Sequence of chain 1.A:
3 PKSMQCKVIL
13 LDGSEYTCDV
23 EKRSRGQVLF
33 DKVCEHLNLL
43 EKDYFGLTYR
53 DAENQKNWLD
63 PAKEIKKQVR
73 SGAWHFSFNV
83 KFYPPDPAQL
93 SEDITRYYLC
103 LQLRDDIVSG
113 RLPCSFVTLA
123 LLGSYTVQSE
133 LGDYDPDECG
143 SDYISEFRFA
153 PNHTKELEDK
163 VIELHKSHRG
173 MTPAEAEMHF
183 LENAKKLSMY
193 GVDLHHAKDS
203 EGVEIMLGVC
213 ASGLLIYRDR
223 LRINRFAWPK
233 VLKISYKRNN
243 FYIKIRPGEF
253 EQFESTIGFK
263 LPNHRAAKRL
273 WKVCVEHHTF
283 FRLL

A small-molecule ligand and the protein it binds are described below.
Small molecule (SMILES): O=S1(=O)CCCN1Cc1cccc(F)c1

Binding-site contacts:
Ligand atom C8 contacts residue GLN91 of chain 1.A at 4.2 Å.
Ligand atom C2 contacts residue PRO87 of chain 1.A at 3.8 Å (hydrophobic).
Ligand atom S contacts residue TYR46 of chain 1.A at 4.4 Å.
Ligand atom S contacts residue PRO87 of chain 1.A at 3.9 Å.
Ligand atom C2 contacts residue PHE283 of chain 1.A at 4.3 Å (hydrophobic).
Ligand atom C6 contacts residue GLN91 of chain 1.A at 3.8 Å.
Ligand atom C8 contacts residue LEU92 of chain 1.A at 4.0 Å (hydrophobic).
Ligand atom F contacts residue LEU286 of chain 1.A at 2.9 Å.
Ligand atom O contacts residue PRO87 of chain 1.A at 3.4 Å.
Ligand atom C8 contacts residue PRO86 of chain 1.A at 3.6 Å (hydrophobic).
Ligand atom F contacts residue LEU285 of chain 1.A at 3.9 Å.
Ligand atom C8 contacts residue ASP88 of chain 1.A at 3.6 Å.
Ligand atom O contacts residue PRO86 of chain 1.A at 3.2 Å.
Ligand atom C8 contacts residue TYR46 of chain 1.A at 3.6 Å (hydrophobic).
Ligand atom O1 contacts residue PRO87 of chain 1.A at 3.4 Å.
Ligand atom C7 contacts residue GLN91 of chain 1.A at 3.7 Å.
Ligand atom O contacts residue TYR46 of chain 1.A at 3.8 Å.
Ligand atom N contacts residue TYR46 of chain 1.A at 4.4 Å.
Ligand atom C1 contacts residue LEU286 of chain 1.A at 4.4 Å (hydrophobic).
Ligand atom F contacts residue ARG284 of chain 1.A at 3.3 Å.
Ligand atom C7 contacts residue TYR46 of chain 1.A at 3.5 Å (hydrophobic).
Ligand atom O1 contacts residue ASP88 of chain 1.A at 2.8 Å (salt-bridge).
Ligand atom C7 contacts residue LEU92 of chain 1.A at 4.2 Å (hydrophobic).
Ligand atom S contacts residue ASP88 of chain 1.A at 4.1 Å.
Ligand atom C9 contacts residue LEU286 of chain 1.A at 4.1 Å (hydrophobic).
Ligand atom O1 contacts residue PRO86 of chain 1.A at 3.7 Å.
Ligand atom C contacts residue ARG284 of chain 1.A at 4.5 Å.
Ligand atom O contacts residue PHE283 of chain 1.A at 4.4 Å.
Ligand atom S contacts residue PRO86 of chain 1.A at 3.6 Å.
Ligand atom F contacts residue PHE282 of chain 1.A at 4.2 Å.
Ligand atom C contacts residue LEU286 of chain 1.A at 3.6 Å (hydrophobic).
Ligand atom C3 contacts residue PRO87 of chain 1.A at 3.8 Å (hydrophobic).
Ligand atom C1 contacts residue PHE283 of chain 1.A at 4.4 Å (hydrophobic).
Ligand atom C7 contacts residue ASP88 of chain 1.A at 4.5 Å.